Sequence of chain 3.A:
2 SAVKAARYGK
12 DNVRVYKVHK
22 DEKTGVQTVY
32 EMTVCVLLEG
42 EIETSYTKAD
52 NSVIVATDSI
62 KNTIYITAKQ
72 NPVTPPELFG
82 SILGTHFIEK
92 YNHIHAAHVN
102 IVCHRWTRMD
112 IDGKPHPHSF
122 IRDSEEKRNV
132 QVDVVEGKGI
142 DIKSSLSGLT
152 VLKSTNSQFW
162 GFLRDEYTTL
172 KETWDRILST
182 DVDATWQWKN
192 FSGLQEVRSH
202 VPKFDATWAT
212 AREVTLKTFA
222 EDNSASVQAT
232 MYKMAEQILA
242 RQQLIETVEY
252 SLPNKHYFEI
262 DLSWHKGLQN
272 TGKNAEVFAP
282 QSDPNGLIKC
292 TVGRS

Sequence of chain 4.A:
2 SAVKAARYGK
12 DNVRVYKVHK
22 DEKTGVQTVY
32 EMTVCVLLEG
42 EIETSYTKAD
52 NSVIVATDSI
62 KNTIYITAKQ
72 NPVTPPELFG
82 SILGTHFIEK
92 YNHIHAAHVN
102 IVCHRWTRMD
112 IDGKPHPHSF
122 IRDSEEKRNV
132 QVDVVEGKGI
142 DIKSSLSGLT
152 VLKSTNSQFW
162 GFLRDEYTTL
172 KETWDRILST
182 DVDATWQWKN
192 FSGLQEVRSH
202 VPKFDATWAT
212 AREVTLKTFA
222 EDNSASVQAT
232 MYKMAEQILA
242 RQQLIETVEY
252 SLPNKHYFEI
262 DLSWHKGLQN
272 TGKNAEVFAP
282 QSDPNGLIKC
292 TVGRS

This protein binds this small molecule.
Small molecule (SMILES): O=c1[nH]c(=O)c2nn[nH]c2[nH]1

Binding-site contacts:
Ligand atom C6 contacts residue PHE160 of chain 3.A at 3.5 Å (hydrophobic).
Ligand atom O6 contacts residue TYR9 of chain 4.A at 3.8 Å.
Ligand atom O2 contacts residue ARG177 of chain 3.A at 2.8 Å (salt-bridge).
Ligand atom C5 contacts residue THR58 of chain 4.A at 3.9 Å.
Ligand atom C5 contacts residue PHE160 of chain 3.A at 3.4 Å (hydrophobic).
Ligand atom N1 contacts residue GLN229 of chain 3.A at 3.0 Å (h-bond).
Ligand atom O6 contacts residue ILE55 of chain 4.A at 3.5 Å.
Ligand atom N3 contacts residue ASN255 of chain 3.A at 3.3 Å (h-bond).
Ligand atom C2 contacts residue PHE160 of chain 3.A at 3.7 Å (hydrophobic).
Ligand atom N7 contacts residue PHE160 of chain 3.A at 3.7 Å.
Ligand atom C2 contacts residue VAL228 of chain 3.A at 4.0 Å (hydrophobic).
Ligand atom C4 contacts residue ARG177 of chain 3.A at 3.8 Å.
Ligand atom C2 contacts residue ASN255 of chain 3.A at 3.9 Å.
Ligand atom N8 contacts residue PHE160 of chain 3.A at 3.6 Å.
Ligand atom O2 contacts residue SER227 of chain 3.A at 3.6 Å.
Ligand atom N9 contacts residue LEU171 of chain 3.A at 4.0 Å.
Ligand atom C4 contacts residue ASN255 of chain 3.A at 3.9 Å.
Ligand atom N8 contacts residue LEU171 of chain 3.A at 3.8 Å.
Ligand atom N3 contacts residue PHE160 of chain 3.A at 3.7 Å.
Ligand atom O2 contacts residue GLN229 of chain 3.A at 3.8 Å.
Ligand atom N9 contacts residue ARG177 of chain 3.A at 3.9 Å.
Ligand atom O6 contacts residue ILE289 of chain 3.A at 4.0 Å.
Ligand atom N8 contacts residue THR58 of chain 4.A at 3.3 Å (h-bond).
Ligand atom N7 contacts residue THR58 of chain 4.A at 2.8 Å (h-bond).
Ligand atom N8 contacts residue ALA57 of chain 4.A at 3.8 Å.
Ligand atom O2 contacts residue VAL228 of chain 3.A at 2.9 Å (h-bond).
Ligand atom N1 contacts residue PHE160 of chain 3.A at 3.6 Å.
Ligand atom O6 contacts residue PHE160 of chain 3.A at 4.0 Å.
Ligand atom O6 contacts residue GLN229 of chain 3.A at 2.9 Å (h-bond).
Ligand atom N8 contacts residue ASP59 of chain 4.A at 3.9 Å.
Ligand atom N9 contacts residue THR58 of chain 4.A at 4.1 Å.
Ligand atom O2 contacts residue PHE160 of chain 3.A at 3.9 Å.
Ligand atom N7 contacts residue ALA57 of chain 4.A at 3.5 Å.
Ligand atom N9 contacts residue PHE160 of chain 3.A at 3.5 Å.
Ligand atom O6 contacts residue THR58 of chain 4.A at 3.8 Å.
Ligand atom C6 contacts residue GLN229 of chain 3.A at 3.7 Å.
Ligand atom C4 contacts residue PHE160 of chain 3.A at 3.4 Å (hydrophobic).
Ligand atom N3 contacts residue ARG177 of chain 3.A at 3.0 Å (salt-bridge).
Ligand atom C2 contacts residue ARG177 of chain 3.A at 3.5 Å.
Ligand atom C2 contacts residue GLN229 of chain 3.A at 3.9 Å.